This protein binds this small molecule.
Small molecule (SMILES): N[C@@H](CCC(=O)O)C(=O)O

Binding-site contacts:
Ligand atom CB contacts residue LYS376 of chain 1.A at 3.8 Å.
Ligand atom C contacts residue ASP375 of chain 1.A at 3.9 Å.
Ligand atom C contacts residue ARG406 of chain 1.A at 3.8 Å.
Ligand atom OXT contacts residue LYS376 of chain 1.A at 3.4 Å.
Ligand atom OE1 contacts residue THR456 of chain 1.A at 4.3 Å.
Ligand atom O contacts residue ARG406 of chain 1.A at 2.8 Å (salt-bridge).
Ligand atom CG contacts residue PHE336 of chain 1.A at 4.3 Å (hydrophobic).
Ligand atom OE2 contacts residue ARG406 of chain 1.A at 4.1 Å.
Ligand atom CD contacts residue TRP430 of chain 1.A at 3.8 Å (hydrophobic).
Ligand atom OE2 contacts residue THR456 of chain 1.A at 3.6 Å (h-bond).
Ligand atom C contacts residue LYS376 of chain 1.A at 4.3 Å.
Ligand atom CG contacts residue LEU457 of chain 1.A at 4.2 Å (hydrophobic).
Ligand atom C contacts residue PHE336 of chain 1.A at 4.3 Å (hydrophobic).
Ligand atom N contacts residue SER407 of chain 1.A at 4.2 Å.
Ligand atom CA contacts residue PHE336 of chain 1.A at 3.4 Å (hydrophobic).
Ligand atom OXT contacts residue ASP375 of chain 1.A at 3.9 Å.
Ligand atom N contacts residue ARG406 of chain 1.A at 3.8 Å.
Ligand atom OE1 contacts residue ARG406 of chain 1.A at 3.0 Å (salt-bridge).
Ligand atom OE1 contacts residue TRP430 of chain 1.A at 3.9 Å.
Ligand atom CD contacts residue THR456 of chain 1.A at 4.1 Å.
Ligand atom CD contacts residue LYS376 of chain 1.A at 4.0 Å.
Ligand atom OE2 contacts residue LEU457 of chain 1.A at 3.7 Å.
Ligand atom OXT contacts residue TYR417 of chain 1.A at 4.3 Å.
Ligand atom OE2 contacts residue TRP430 of chain 1.A at 4.0 Å.
Ligand atom CB contacts residue PHE336 of chain 1.A at 4.1 Å (hydrophobic).
Ligand atom C contacts residue PHE377 of chain 1.A at 3.8 Å (hydrophobic).
Ligand atom OXT contacts residue PHE336 of chain 1.A at 4.2 Å.
Ligand atom O contacts residue LEU374 of chain 1.A at 3.6 Å.
Ligand atom N contacts residue ASN411 of chain 1.A at 4.2 Å.
Ligand atom OE2 contacts residue LYS376 of chain 1.A at 4.2 Å.
Ligand atom CA contacts residue ASP375 of chain 1.A at 4.3 Å.
Ligand atom OE1 contacts residue LYS376 of chain 1.A at 4.2 Å.
Ligand atom CB contacts residue ASP375 of chain 1.A at 3.5 Å.
Ligand atom O contacts residue ASP375 of chain 1.A at 4.2 Å.
Ligand atom CG contacts residue TRP430 of chain 1.A at 4.3 Å (hydrophobic).
Ligand atom C contacts residue LEU374 of chain 1.A at 4.3 Å (hydrophobic).
Ligand atom N contacts residue PHE336 of chain 1.A at 3.4 Å.
Ligand atom OXT contacts residue PHE377 of chain 1.A at 2.6 Å (h-bond).
Ligand atom CA contacts residue ARG406 of chain 1.A at 4.3 Å.
Ligand atom CD contacts residue ARG406 of chain 1.A at 3.9 Å.

Sequence of chain 1.A:
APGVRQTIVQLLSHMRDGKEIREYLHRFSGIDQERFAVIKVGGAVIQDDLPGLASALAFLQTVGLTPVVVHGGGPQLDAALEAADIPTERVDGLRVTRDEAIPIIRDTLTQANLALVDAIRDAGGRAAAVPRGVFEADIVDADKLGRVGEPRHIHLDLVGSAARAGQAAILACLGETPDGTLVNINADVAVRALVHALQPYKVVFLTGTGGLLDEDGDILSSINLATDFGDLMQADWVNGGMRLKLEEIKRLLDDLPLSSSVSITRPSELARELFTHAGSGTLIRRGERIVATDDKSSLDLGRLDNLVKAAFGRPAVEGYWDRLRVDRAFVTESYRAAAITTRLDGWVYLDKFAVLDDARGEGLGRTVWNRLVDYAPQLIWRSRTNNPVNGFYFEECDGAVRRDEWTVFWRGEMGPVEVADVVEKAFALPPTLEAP